Sequence of chain 1.J:
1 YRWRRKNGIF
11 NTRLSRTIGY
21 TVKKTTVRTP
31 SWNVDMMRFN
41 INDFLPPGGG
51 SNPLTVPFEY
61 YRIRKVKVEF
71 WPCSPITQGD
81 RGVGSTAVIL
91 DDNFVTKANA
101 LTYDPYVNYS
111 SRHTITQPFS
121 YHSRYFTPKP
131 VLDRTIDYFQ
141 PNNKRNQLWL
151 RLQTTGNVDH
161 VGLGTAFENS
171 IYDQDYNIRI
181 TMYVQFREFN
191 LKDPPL

Sequence of chain 1.A:
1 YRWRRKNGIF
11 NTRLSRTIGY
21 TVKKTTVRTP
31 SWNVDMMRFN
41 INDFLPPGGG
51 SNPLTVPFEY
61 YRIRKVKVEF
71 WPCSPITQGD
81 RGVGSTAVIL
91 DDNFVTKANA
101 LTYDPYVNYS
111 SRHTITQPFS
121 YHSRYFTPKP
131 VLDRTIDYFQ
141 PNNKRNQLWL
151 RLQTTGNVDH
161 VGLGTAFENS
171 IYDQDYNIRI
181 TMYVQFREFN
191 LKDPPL

A protein and the small-molecule ligand that binds it are described below.
Small molecule (SMILES): Nc1ccn([C@H]2C[C@H](O[P](=O)(O)OC[C@H]3O[C@@H](n4ccc(N)nc4=O)C[C@@H]3O[P](=O)(O)OC[C@H]3O[C@@H](n4cnc5c(=O)[nH]c(N)nc54)C[C@@H]3O[P](=O)(O)OC[C@H]3O[C@@H](n4cnc5c(=O)[nH]c(N)nc54)C[C@@H]3O)[C@@H](COP(=O)=O)O2)c(=O)n1

Sequence of chain 1.F:
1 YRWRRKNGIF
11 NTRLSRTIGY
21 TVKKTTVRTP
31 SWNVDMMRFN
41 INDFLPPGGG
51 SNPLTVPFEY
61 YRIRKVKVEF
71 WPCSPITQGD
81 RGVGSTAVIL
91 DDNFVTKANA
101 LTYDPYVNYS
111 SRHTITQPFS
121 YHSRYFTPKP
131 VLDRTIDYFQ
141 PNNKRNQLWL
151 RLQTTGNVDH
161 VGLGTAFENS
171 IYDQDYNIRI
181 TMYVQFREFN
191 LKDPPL

Binding-site contacts:
Ligand atom O3' contacts residue ASN11 of chain 1.F at 3.5 Å (h-bond).
Ligand atom C8 contacts residue TYR183 of chain 1.F at 3.7 Å (hydrophobic).
Ligand atom C3' contacts residue TYR183 of chain 1.F at 3.7 Å (hydrophobic).
Ligand atom OP2 contacts residue TYR183 of chain 1.F at 3.2 Å.
Ligand atom C6 contacts residue TYR125 of chain 1.F at 4.0 Å (hydrophobic).
Ligand atom C8 contacts residue LYS67 of chain 1.F at 3.3 Å.
Ligand atom O3' contacts residue THR114 of chain 1.J at 3.6 Å.
Ligand atom C6 contacts residue LYS67 of chain 1.F at 3.8 Å.
Ligand atom O6 contacts residue LYS67 of chain 1.F at 4.1 Å.
Ligand atom O3' contacts residue ARG13 of chain 1.F at 4.0 Å.
Ligand atom C5 contacts residue LYS67 of chain 1.F at 4.0 Å.
Ligand atom OP1 contacts residue ARG13 of chain 1.F at 3.9 Å.
Ligand atom C4 contacts residue TYR125 of chain 1.F at 4.0 Å (hydrophobic).
Ligand atom OP2 contacts residue THR114 of chain 1.J at 2.3 Å (h-bond).
Ligand atom OP1 contacts residue TRP71 of chain 1.F at 3.4 Å.
Ligand atom O6 contacts residue SER123 of chain 1.F at 3.9 Å.
Ligand atom P contacts residue ARG112 of chain 1.J at 3.9 Å.
Ligand atom OP1 contacts residue THR114 of chain 1.J at 3.4 Å (h-bond).
Ligand atom N2 contacts residue TYR125 of chain 1.F at 3.8 Å.
Ligand atom P contacts residue ARG13 of chain 1.F at 3.4 Å.
Ligand atom C2' contacts residue TYR125 of chain 1.F at 3.8 Å (hydrophobic).
Ligand atom N3 contacts residue TYR125 of chain 1.F at 3.8 Å.
Ligand atom N1 contacts residue TYR125 of chain 1.F at 4.0 Å.
Ligand atom C2' contacts residue LYS67 of chain 1.F at 3.7 Å.
Ligand atom O5' contacts residue ARG112 of chain 1.J at 4.2 Å.
Ligand atom OP2 contacts residue TYR121 of chain 1.F at 3.1 Å.
Ligand atom OP1 contacts residue LYS6 of chain 1.A at 3.9 Å.
Ligand atom N7 contacts residue LYS67 of chain 1.F at 3.0 Å (salt-bridge).
Ligand atom C3' contacts residue ARG13 of chain 1.F at 4.1 Å.
Ligand atom OP2 contacts residue ARG13 of chain 1.F at 2.2 Å (salt-bridge).
Ligand atom C5 contacts residue TYR125 of chain 1.F at 4.0 Å (hydrophobic).
Ligand atom C5' contacts residue TRP71 of chain 1.F at 3.7 Å (hydrophobic).
Ligand atom P contacts residue THR114 of chain 1.J at 3.2 Å.
Ligand atom N9 contacts residue TYR125 of chain 1.F at 4.0 Å.
Ligand atom C2' contacts residue TYR183 of chain 1.F at 3.9 Å (hydrophobic).
Ligand atom O5' contacts residue TYR183 of chain 1.F at 4.0 Å.
Ligand atom C4' contacts residue ASN11 of chain 1.F at 4.2 Å.
Ligand atom O6 contacts residue TYR125 of chain 1.F at 4.2 Å.
Ligand atom C2 contacts residue TYR125 of chain 1.F at 3.7 Å (hydrophobic).
Ligand atom OP2 contacts residue ARG112 of chain 1.J at 2.5 Å (salt-bridge).